Sequence of chain 1.A:
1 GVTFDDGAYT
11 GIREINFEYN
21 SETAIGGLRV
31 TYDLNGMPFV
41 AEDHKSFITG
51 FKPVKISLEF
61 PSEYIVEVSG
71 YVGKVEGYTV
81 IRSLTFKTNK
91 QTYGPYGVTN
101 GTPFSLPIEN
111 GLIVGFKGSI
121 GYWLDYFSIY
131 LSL

This protein binds this small molecule.
Small molecule (SMILES): CC(=O)N[C@@H]1[C@@H](O[C@@H]2O[C@H](CO)[C@H](O)[C@H](O)[C@H]2O)[C@@H](O)[C@@H](CO)O[C@H]1O

Binding-site contacts:
Ligand atom O5 contacts residue GLY121 of chain 1.A at 3.7 Å.
Ligand atom O6 contacts residue ASP125 of chain 1.A at 2.8 Å (salt-bridge).
Ligand atom C1 contacts residue PHE47 of chain 1.A at 4.0 Å (hydrophobic).
Ligand atom C6 contacts residue TRP123 of chain 1.A at 3.9 Å (hydrophobic).
Ligand atom C2 contacts residue GLY1 of chain 1.A at 3.7 Å.
Ligand atom O1 contacts residue PHE47 of chain 1.A at 2.9 Å.
Ligand atom O4 contacts residue GLY1 of chain 1.A at 2.7 Å (h-bond).
Ligand atom O4 contacts residue GLY121 of chain 1.A at 3.6 Å.
Ligand atom C3 contacts residue GLY1 of chain 1.A at 3.5 Å.
Ligand atom O7 contacts residue PHE47 of chain 1.A at 3.5 Å.
Ligand atom N2 contacts residue PHE47 of chain 1.A at 4.1 Å.
Ligand atom C4 contacts residue GLY1 of chain 1.A at 3.6 Å.
Ligand atom O1 contacts residue GLY121 of chain 1.A at 4.1 Å.
Ligand atom C2 contacts residue PHE47 of chain 1.A at 4.0 Å (hydrophobic).
Ligand atom C7 contacts residue PHE47 of chain 1.A at 3.8 Å (hydrophobic).
Ligand atom C7 contacts residue GLY1 of chain 1.A at 3.9 Å.
Ligand atom C4 contacts residue ASP125 of chain 1.A at 3.3 Å.
Ligand atom O1 contacts residue TYR122 of chain 1.A at 3.0 Å.
Ligand atom C5 contacts residue TYR78 of chain 1.A at 4.0 Å (hydrophobic).
Ligand atom C5 contacts residue ASP125 of chain 1.A at 3.8 Å.
Ligand atom C6 contacts residue ASP125 of chain 1.A at 3.3 Å.
Ligand atom O6 contacts residue TRP123 of chain 1.A at 3.1 Å (h-bond).
Ligand atom O4 contacts residue ASP125 of chain 1.A at 2.6 Å (salt-bridge).
Ligand atom C1 contacts residue TYR122 of chain 1.A at 3.8 Å (hydrophobic).
Ligand atom O5 contacts residue TYR78 of chain 1.A at 3.3 Å.
Ligand atom C5 contacts residue TYR78 of chain 1.A at 3.6 Å (hydrophobic).
Ligand atom C3 contacts residue TYR78 of chain 1.A at 3.7 Å (hydrophobic).
Ligand atom O7 contacts residue GLY1 of chain 1.A at 3.0 Å (h-bond).
Ligand atom C6 contacts residue TYR78 of chain 1.A at 4.1 Å (hydrophobic).
Ligand atom O6 contacts residue TYR122 of chain 1.A at 3.0 Å (h-bond).
Ligand atom C6 contacts residue TYR78 of chain 1.A at 3.6 Å (hydrophobic).
Ligand atom C2 contacts residue GLY1 of chain 1.A at 3.5 Å.
Ligand atom O6 contacts residue GLY121 of chain 1.A at 3.6 Å.
Ligand atom C4 contacts residue TYR78 of chain 1.A at 3.7 Å (hydrophobic).
Ligand atom O2 contacts residue GLY1 of chain 1.A at 3.8 Å.
Ligand atom C1 contacts residue TYR78 of chain 1.A at 3.8 Å (hydrophobic).
Ligand atom O3 contacts residue GLY1 of chain 1.A at 2.9 Å (h-bond).
Ligand atom O5 contacts residue TYR122 of chain 1.A at 3.2 Å (h-bond).
Ligand atom C6 contacts residue TYR122 of chain 1.A at 3.9 Å (hydrophobic).
Ligand atom C1 contacts residue GLY1 of chain 1.A at 4.1 Å.